This protein binds this small molecule.
Small molecule (SMILES): O=C(O)c1cccc(S(=O)(=O)N2CCc3ccccc3C2)c1

Sequence of chain 1.A:
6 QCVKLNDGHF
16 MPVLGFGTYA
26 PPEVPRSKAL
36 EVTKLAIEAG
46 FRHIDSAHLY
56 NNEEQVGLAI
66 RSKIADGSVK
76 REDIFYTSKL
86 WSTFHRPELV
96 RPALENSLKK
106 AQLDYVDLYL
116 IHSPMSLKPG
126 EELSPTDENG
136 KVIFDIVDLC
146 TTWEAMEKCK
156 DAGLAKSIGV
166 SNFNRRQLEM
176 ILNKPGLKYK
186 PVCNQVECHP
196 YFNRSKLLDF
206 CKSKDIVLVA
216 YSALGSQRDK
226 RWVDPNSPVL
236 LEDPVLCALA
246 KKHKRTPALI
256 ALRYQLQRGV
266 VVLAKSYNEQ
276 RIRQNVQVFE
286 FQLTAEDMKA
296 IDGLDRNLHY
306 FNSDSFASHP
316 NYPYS

Binding-site contacts:
Ligand atom OAD contacts residue TYR55 of chain 1.A at 2.5 Å (h-bond).
Ligand atom CAG contacts residue TRP227 of chain 1.A at 3.7 Å (hydrophobic).
Ligand atom CAM contacts residue ASN167 of chain 1.A at 3.8 Å.
Ligand atom CAO contacts residue TRP227 of chain 1.A at 3.7 Å (hydrophobic).
Ligand atom CAE contacts residue PHE306 of chain 1.A at 3.9 Å (hydrophobic).
Ligand atom OAC contacts residue TRP86 of chain 1.A at 3.8 Å.
Ligand atom OAB contacts residue TRP86 of chain 1.A at 3.6 Å.
Ligand atom CAQ contacts residue LEU54 of chain 1.A at 4.0 Å (hydrophobic).
Ligand atom OAD contacts residue HIS117 of chain 1.A at 2.8 Å (h-bond).
Ligand atom CAK contacts residue PHE306 of chain 1.A at 3.9 Å (hydrophobic).
Ligand atom OAB contacts residue HIS117 of chain 1.A at 3.9 Å.
Ligand atom CAP contacts residue HIS117 of chain 1.A at 3.9 Å.
Ligand atom CAQ contacts residue NAP1 of chain 1.C at 3.6 Å.
Ligand atom CAL contacts residue NAP1 of chain 1.C at 3.6 Å.
Ligand atom CAT contacts residue LEU54 of chain 1.A at 3.9 Å (hydrophobic).
Ligand atom OAA contacts residue TYR24 of chain 1.A at 3.7 Å.
Ligand atom OAC contacts residue TRP227 of chain 1.A at 3.8 Å.
Ligand atom CAP contacts residue TYR55 of chain 1.A at 3.3 Å (hydrophobic).
Ligand atom OAA contacts residue NAP1 of chain 1.C at 3.3 Å.
Ligand atom CAN contacts residue NAP1 of chain 1.C at 3.6 Å.
Ligand atom CAP contacts residue NAP1 of chain 1.C at 3.1 Å.
Ligand atom NAU contacts residue EDO1 of chain 1.E at 3.4 Å (h-bond).
Ligand atom CAJ contacts residue TRP227 of chain 1.A at 3.9 Å (hydrophobic).
Ligand atom CAG contacts residue PHE306 of chain 1.A at 3.8 Å (hydrophobic).
Ligand atom CAO contacts residue PHE306 of chain 1.A at 3.9 Å (hydrophobic).
Ligand atom CAL contacts residue LEU54 of chain 1.A at 3.7 Å (hydrophobic).
Ligand atom CAJ contacts residue PHE306 of chain 1.A at 3.9 Å (hydrophobic).
Ligand atom OAC contacts residue PHE311 of chain 1.A at 3.9 Å.
Ligand atom OAA contacts residue TYR55 of chain 1.A at 3.2 Å (h-bond).
Ligand atom CAK contacts residue TRP227 of chain 1.A at 3.8 Å (hydrophobic).
Ligand atom CAJ contacts residue PHE311 of chain 1.A at 3.7 Å (hydrophobic).
Ligand atom CAF contacts residue PHE306 of chain 1.A at 3.8 Å (hydrophobic).
Ligand atom SAV contacts residue EDO1 of chain 1.E at 3.5 Å.
Ligand atom CAM contacts residue EDO1 of chain 1.E at 3.9 Å.
Ligand atom CAF contacts residue ASN307 of chain 1.A at 3.9 Å.
Ligand atom OAD contacts residue NAP1 of chain 1.C at 3.0 Å.
Ligand atom CAM contacts residue TYR216 of chain 1.A at 3.7 Å (hydrophobic).
Ligand atom CAL contacts residue HIS117 of chain 1.A at 3.9 Å.
Ligand atom OAB contacts residue EDO1 of chain 1.E at 3.1 Å.
Ligand atom OAC contacts residue EDO1 of chain 1.E at 3.3 Å.